Sequence of chain 1.C:
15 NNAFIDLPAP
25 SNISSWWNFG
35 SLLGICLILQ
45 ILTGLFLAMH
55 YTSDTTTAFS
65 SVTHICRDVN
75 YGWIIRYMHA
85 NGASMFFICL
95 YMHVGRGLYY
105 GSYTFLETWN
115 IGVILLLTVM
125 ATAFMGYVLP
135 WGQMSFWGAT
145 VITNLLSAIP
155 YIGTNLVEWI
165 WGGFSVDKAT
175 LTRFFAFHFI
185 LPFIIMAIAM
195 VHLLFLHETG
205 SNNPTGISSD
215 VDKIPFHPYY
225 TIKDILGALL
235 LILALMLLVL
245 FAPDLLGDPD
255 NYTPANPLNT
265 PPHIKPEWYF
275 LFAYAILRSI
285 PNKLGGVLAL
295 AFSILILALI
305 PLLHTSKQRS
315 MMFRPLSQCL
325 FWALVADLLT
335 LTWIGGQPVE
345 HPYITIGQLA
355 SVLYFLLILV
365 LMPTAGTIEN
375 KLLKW

Sequence of chain 1.D:
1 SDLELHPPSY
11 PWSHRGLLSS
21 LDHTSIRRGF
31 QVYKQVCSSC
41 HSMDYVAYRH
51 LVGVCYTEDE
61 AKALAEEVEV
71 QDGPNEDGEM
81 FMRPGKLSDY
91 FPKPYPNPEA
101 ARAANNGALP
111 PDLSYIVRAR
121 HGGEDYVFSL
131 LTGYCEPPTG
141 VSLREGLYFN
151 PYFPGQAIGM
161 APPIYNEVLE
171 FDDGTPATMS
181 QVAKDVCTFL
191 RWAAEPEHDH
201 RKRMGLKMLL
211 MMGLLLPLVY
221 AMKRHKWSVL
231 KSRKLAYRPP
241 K

This small molecule binds to this protein.
Small molecule (SMILES): CCCCCCO[C@@H]1O[C@H](CO)[C@@H](O)[C@H](O)[C@H]1O

Binding-site contacts:
Ligand atom O4 contacts residue GLY251 of chain 1.C at 3.5 Å (h-bond).
Ligand atom O4 contacts residue ASP252 of chain 1.C at 4.4 Å.
Ligand atom C6 contacts residue HIS121 of chain 1.D at 3.5 Å.
Ligand atom C3 contacts residue LEU249 of chain 1.C at 4.3 Å (hydrophobic).
Ligand atom O2 contacts residue LEU250 of chain 1.C at 4.4 Å.
Ligand atom C1 contacts residue LEU249 of chain 1.C at 3.8 Å (hydrophobic).
Ligand atom O3 contacts residue LYS269 of chain 1.C at 4.3 Å.
Ligand atom O3 contacts residue GLY251 of chain 1.C at 3.8 Å.
Ligand atom C3 contacts residue LYS269 of chain 1.C at 4.1 Å.
Ligand atom O3 contacts residue TRP272 of chain 1.C at 4.4 Å.
Ligand atom C4 contacts residue LEU249 of chain 1.C at 4.1 Å (hydrophobic).
Ligand atom O4 contacts residue PRO253 of chain 1.C at 4.4 Å.
Ligand atom O5 contacts residue LEU249 of chain 1.C at 3.6 Å.
Ligand atom C2' contacts residue LEU249 of chain 1.C at 4.0 Å (hydrophobic).
Ligand atom O2 contacts residue TRP272 of chain 1.C at 4.0 Å.
Ligand atom C4 contacts residue GLY251 of chain 1.C at 3.4 Å.
Ligand atom C2 contacts residue LEU249 of chain 1.C at 3.4 Å (hydrophobic).
Ligand atom C5 contacts residue LEU249 of chain 1.C at 4.4 Å (hydrophobic).
Ligand atom C4 contacts residue LYS269 of chain 1.C at 4.4 Å.
Ligand atom O4 contacts residue LYS269 of chain 1.C at 3.6 Å.
Ligand atom O6 contacts residue HIS121 of chain 1.D at 4.0 Å.
Ligand atom C4' contacts residue LEU249 of chain 1.C at 4.1 Å (hydrophobic).
Ligand atom C4' contacts residue LEU250 of chain 1.C at 4.2 Å (hydrophobic).
Ligand atom O1 contacts residue LEU249 of chain 1.C at 3.8 Å.
Ligand atom O4 contacts residue HIS121 of chain 1.D at 3.9 Å.
Ligand atom C1' contacts residue LEU249 of chain 1.C at 4.4 Å (hydrophobic).
Ligand atom O2 contacts residue LEU249 of chain 1.C at 4.3 Å.
Ligand atom C2 contacts residue LEU250 of chain 1.C at 4.4 Å (hydrophobic).
Ligand atom C3 contacts residue GLY251 of chain 1.C at 4.2 Å.
Ligand atom O3 contacts residue LEU250 of chain 1.C at 3.8 Å.